Binding-site contacts:
Ligand atom CB contacts residue TYR619 of chain 12.R at 3.7 Å (hydrophobic).
Ligand atom NE2 contacts residue GLU894 of chain 12.R at 4.2 Å.
Ligand atom CD contacts residue CYS621 of chain 12.R at 3.5 Å (hydrophobic).
Ligand atom CA contacts residue TYR619 of chain 12.R at 4.2 Å (hydrophobic).
Ligand atom N contacts residue TYR619 of chain 12.R at 3.6 Å.
Ligand atom CD2 contacts residue GLU894 of chain 12.R at 3.7 Å.
Ligand atom CE1 contacts residue LEU348 of chain 12.R at 3.5 Å (hydrophobic).
Ligand atom CG contacts residue CYS621 of chain 12.R at 3.9 Å (hydrophobic).
Ligand atom CA contacts residue ASN617 of chain 12.R at 4.1 Å.
Ligand atom O contacts residue ARG649 of chain 12.R at 3.3 Å (salt-bridge).
Ligand atom CB contacts residue GLU894 of chain 12.R at 3.4 Å.
Ligand atom CB contacts residue CYS621 of chain 12.R at 3.5 Å (hydrophobic).
Ligand atom ND1 contacts residue LEU348 of chain 12.R at 3.6 Å.
Ligand atom CB contacts residue ARG649 of chain 12.R at 4.2 Å.
Ligand atom C contacts residue TYR619 of chain 12.R at 3.2 Å (hydrophobic).
Ligand atom CB contacts residue ARG649 of chain 12.R at 4.1 Å.
Ligand atom O contacts residue ALA857 of chain 12.R at 3.7 Å.
Ligand atom CG contacts residue GLU894 of chain 12.R at 3.2 Å.
Ligand atom CB contacts residue TYR619 of chain 12.R at 4.0 Å (hydrophobic).
Ligand atom C contacts residue ARG845 of chain 12.R at 4.1 Å.
Ligand atom CB contacts residue PHE896 of chain 12.R at 4.0 Å (hydrophobic).
Ligand atom N contacts residue ASN617 of chain 12.R at 2.9 Å (h-bond).
Ligand atom CD contacts residue ARG46 of chain 12.Q at 3.3 Å.
Ligand atom N contacts residue TYR619 of chain 12.R at 3.5 Å (h-bond).
Ligand atom CD contacts residue ASN617 of chain 12.R at 3.1 Å.
Ligand atom N contacts residue CYS621 of chain 12.R at 3.0 Å (h-bond).
Ligand atom CA contacts residue TYR619 of chain 12.R at 4.1 Å (hydrophobic).
Ligand atom NE2 contacts residue ARG845 of chain 12.R at 4.0 Å.
Ligand atom C contacts residue ARG649 of chain 12.R at 3.9 Å.
Ligand atom CD2 contacts residue ARG845 of chain 12.R at 4.0 Å.
Ligand atom CB contacts residue LEU620 of chain 12.R at 3.8 Å (hydrophobic).
Ligand atom O contacts residue TYR619 of chain 12.R at 2.7 Å.
Ligand atom CG contacts residue ARG46 of chain 12.Q at 3.1 Å.
Ligand atom CB contacts residue ALA857 of chain 12.R at 4.2 Å (hydrophobic).
Ligand atom ND1 contacts residue GLU894 of chain 12.R at 3.5 Å (salt-bridge).
Ligand atom CG contacts residue ASN617 of chain 12.R at 3.7 Å.
Ligand atom CE1 contacts residue GLU894 of chain 12.R at 4.1 Å.
Ligand atom N contacts residue ASP618 of chain 12.R at 3.4 Å (salt-bridge).
Ligand atom CA contacts residue CYS621 of chain 12.R at 3.2 Å (hydrophobic).
Ligand atom N contacts residue ARG649 of chain 12.R at 4.2 Å.

This protein binds this small molecule.
Small molecule (SMILES): NC(N)=NCCC[C@H](NC(=O)[C@@H]1CCCN1)C(=O)N[C@H](C=O)CC1=NC=NC1

Sequence of chain 12.Q:
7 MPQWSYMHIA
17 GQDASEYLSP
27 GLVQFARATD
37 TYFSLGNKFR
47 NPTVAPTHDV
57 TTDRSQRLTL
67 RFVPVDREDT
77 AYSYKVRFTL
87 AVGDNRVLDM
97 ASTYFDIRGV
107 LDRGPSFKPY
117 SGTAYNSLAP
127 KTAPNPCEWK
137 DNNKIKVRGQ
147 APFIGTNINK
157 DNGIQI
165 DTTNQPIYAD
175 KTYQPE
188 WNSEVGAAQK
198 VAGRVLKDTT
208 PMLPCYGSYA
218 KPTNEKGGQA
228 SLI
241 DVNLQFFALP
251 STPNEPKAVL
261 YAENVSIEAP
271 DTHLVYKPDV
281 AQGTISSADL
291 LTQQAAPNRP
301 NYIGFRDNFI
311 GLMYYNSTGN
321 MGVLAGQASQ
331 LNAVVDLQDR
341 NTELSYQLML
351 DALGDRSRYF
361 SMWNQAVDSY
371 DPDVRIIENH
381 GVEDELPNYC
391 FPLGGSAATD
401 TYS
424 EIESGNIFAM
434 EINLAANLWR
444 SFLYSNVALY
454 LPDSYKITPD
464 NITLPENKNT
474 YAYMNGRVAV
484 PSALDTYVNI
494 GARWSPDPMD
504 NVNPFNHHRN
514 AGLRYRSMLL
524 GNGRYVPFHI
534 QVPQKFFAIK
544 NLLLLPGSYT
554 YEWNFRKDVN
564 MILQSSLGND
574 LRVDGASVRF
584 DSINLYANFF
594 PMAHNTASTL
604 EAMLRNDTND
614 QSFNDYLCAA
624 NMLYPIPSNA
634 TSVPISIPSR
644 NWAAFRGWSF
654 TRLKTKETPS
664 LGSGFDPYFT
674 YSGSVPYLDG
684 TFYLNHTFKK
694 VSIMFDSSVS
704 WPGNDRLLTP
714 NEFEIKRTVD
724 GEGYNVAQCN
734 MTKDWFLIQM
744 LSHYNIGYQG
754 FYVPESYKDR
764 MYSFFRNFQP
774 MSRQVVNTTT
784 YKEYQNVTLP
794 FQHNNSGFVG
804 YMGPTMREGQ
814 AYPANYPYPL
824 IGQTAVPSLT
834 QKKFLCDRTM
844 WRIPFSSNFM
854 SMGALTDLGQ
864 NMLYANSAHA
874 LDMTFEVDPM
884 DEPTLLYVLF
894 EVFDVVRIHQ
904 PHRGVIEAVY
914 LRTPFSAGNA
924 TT

Sequence of chain 12.R:
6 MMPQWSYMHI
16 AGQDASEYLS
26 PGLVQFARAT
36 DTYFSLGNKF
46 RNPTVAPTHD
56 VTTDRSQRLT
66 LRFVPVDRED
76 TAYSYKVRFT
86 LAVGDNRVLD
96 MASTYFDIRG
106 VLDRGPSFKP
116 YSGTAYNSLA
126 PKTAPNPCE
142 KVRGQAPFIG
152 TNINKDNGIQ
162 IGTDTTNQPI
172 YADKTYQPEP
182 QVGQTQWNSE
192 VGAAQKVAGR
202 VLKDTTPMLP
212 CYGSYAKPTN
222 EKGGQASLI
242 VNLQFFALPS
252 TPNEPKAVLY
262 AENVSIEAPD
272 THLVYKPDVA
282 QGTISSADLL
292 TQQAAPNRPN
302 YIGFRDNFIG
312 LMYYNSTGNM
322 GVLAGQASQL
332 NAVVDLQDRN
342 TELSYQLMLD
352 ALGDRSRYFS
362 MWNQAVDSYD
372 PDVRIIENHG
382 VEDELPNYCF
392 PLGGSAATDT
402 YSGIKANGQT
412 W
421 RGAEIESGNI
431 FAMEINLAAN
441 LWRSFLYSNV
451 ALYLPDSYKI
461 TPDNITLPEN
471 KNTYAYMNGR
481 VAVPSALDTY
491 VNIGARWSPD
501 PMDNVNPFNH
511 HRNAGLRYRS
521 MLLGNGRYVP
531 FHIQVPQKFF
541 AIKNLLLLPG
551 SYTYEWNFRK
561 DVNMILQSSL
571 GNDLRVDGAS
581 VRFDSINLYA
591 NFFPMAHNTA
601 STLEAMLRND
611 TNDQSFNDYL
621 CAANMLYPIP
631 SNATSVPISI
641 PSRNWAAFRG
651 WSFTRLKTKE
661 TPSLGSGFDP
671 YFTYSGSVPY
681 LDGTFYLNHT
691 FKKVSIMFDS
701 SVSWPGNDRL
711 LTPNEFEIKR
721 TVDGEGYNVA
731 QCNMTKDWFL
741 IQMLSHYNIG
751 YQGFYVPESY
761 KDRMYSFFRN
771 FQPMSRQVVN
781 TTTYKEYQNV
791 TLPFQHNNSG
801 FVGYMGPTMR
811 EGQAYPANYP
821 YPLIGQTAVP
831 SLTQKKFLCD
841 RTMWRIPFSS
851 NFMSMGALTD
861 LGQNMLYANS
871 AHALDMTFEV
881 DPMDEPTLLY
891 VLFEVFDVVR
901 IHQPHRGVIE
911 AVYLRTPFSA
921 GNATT